Sequence of chain 43.A:
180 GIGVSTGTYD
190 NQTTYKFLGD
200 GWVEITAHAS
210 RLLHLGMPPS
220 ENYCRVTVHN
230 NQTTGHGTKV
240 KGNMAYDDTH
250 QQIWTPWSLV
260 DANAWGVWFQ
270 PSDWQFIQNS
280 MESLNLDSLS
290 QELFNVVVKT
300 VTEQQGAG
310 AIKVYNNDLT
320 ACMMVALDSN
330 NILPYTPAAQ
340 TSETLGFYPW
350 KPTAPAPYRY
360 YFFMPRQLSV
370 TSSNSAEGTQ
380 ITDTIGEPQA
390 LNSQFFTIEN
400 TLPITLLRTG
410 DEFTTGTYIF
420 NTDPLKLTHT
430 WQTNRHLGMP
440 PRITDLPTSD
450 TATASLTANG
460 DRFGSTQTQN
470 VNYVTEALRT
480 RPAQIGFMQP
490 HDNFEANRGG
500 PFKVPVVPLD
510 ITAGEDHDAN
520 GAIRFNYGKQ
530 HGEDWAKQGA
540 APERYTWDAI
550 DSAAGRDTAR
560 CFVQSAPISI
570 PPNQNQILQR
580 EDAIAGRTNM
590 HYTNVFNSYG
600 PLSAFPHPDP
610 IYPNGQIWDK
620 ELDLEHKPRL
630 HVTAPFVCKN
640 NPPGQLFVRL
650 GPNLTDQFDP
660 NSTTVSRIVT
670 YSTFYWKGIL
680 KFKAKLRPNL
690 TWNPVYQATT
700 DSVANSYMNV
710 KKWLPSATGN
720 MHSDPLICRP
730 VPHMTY

Binding-site contacts:
Ligand atom C5 contacts residue TRP201 of chain 43.A at 3.4 Å (hydrophobic).
Ligand atom O2 contacts residue TRP201 of chain 43.A at 4.3 Å.
Ligand atom N1 contacts residue TRP201 of chain 43.A at 4.0 Å.
Ligand atom O2 contacts residue LEU197 of chain 43.A at 4.0 Å.
Ligand atom N4 contacts residue GLY198 of chain 43.A at 3.8 Å.
Ligand atom C5' contacts residue TRP201 of chain 43.A at 3.5 Å (hydrophobic).
Ligand atom C3' contacts residue LYS682 of chain 43.A at 3.8 Å.
Ligand atom O2 contacts residue LYS682 of chain 43.A at 4.2 Å.
Ligand atom C1' contacts residue TRP201 of chain 43.A at 4.5 Å (hydrophobic).
Ligand atom O4' contacts residue TRP201 of chain 43.A at 4.5 Å.
Ligand atom N3 contacts residue TRP201 of chain 43.A at 3.6 Å.
Ligand atom N4 contacts residue TRP201 of chain 43.A at 3.8 Å.
Ligand atom C2' contacts residue TRP201 of chain 43.A at 3.6 Å (hydrophobic).
Ligand atom OP1 contacts residue PRO423 of chain 43.A at 3.6 Å.
Ligand atom C2' contacts residue LYS682 of chain 43.A at 3.6 Å.
Ligand atom C3' contacts residue TRP201 of chain 43.A at 4.1 Å (hydrophobic).
Ligand atom C4 contacts residue TRP201 of chain 43.A at 3.3 Å (hydrophobic).
Ligand atom N4 contacts residue ASP199 of chain 43.A at 4.0 Å.
Ligand atom O3' contacts residue LYS682 of chain 43.A at 3.1 Å (salt-bridge).
Ligand atom C6 contacts residue TRP201 of chain 43.A at 3.5 Å (hydrophobic).
Ligand atom C1' contacts residue LYS682 of chain 43.A at 4.5 Å.
Ligand atom O5' contacts residue TRP201 of chain 43.A at 3.6 Å.
Ligand atom C2 contacts residue TRP201 of chain 43.A at 3.9 Å (hydrophobic).
Ligand atom C4' contacts residue TRP201 of chain 43.A at 4.3 Å (hydrophobic).

A small-molecule ligand and the protein it binds are described below.
Small molecule (SMILES): Nc1ccn([C@H]2C[C@H](O)[C@@H](COP(=O)(O)O)O2)c(=O)n1